Binding-site contacts:
Ligand atom C7 contacts residue LEU12 of chain 2.B at 4.3 Å (hydrophobic).
Ligand atom N2 contacts residue GLU26 of chain 2.B at 4.2 Å.
Ligand atom O7 contacts residue HIS11 of chain 2.B at 4.0 Å.
Ligand atom C2 contacts residue ASN13 of chain 2.B at 2.5 Å.
Ligand atom C8 contacts residue HIS11 of chain 2.B at 3.5 Å.
Ligand atom C4 contacts residue ASN13 of chain 2.B at 4.2 Å.
Ligand atom O7 contacts residue ASN13 of chain 2.B at 3.4 Å (h-bond).
Ligand atom C8 contacts residue ASN13 of chain 2.B at 4.1 Å.
Ligand atom O5 contacts residue ASN13 of chain 2.B at 2.3 Å (h-bond).
Ligand atom C3 contacts residue ASN13 of chain 2.B at 3.8 Å.
Ligand atom C1 contacts residue ASN13 of chain 2.B at 1.4 Å.
Ligand atom C5 contacts residue ASN13 of chain 2.B at 3.5 Å.
Ligand atom C7 contacts residue HIS11 of chain 2.B at 4.2 Å.
Ligand atom C7 contacts residue ASP16 of chain 2.B at 4.5 Å.
Ligand atom O7 contacts residue ASP16 of chain 2.B at 3.5 Å (salt-bridge).
Ligand atom C8 contacts residue LEU12 of chain 2.B at 4.0 Å (hydrophobic).
Ligand atom N2 contacts residue ASN13 of chain 2.B at 3.0 Å (h-bond).
Ligand atom O7 contacts residue LEU12 of chain 2.B at 4.0 Å.
Ligand atom C7 contacts residue ASN13 of chain 2.B at 3.5 Å.

Sequence of chain 2.B:
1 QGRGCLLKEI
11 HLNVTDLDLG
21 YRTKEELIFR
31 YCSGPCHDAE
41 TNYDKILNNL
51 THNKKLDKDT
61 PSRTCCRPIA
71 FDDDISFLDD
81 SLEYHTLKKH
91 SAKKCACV

A small-molecule ligand and the protein it binds are described below.
Small molecule (SMILES): CC(=O)N[C@H]1[C@H](O[C@H]2[C@H](O)[C@@H](NC(C)=O)CO[C@@H]2CO)O[C@H](CO)[C@@H](O)[C@@H]1O